The protein below binds the small molecule below.
Small molecule (SMILES): CC(=O)N[C@@H]1[C@@H](O)[C@H](O)[C@@H](CO)O[C@H]1O

Binding-site contacts:
Ligand atom C2 contacts residue ASN696 of chain 1.B at 2.4 Å.
Ligand atom C1 contacts residue ASN696 of chain 1.B at 1.4 Å.
Ligand atom C5 contacts residue ASN696 of chain 1.B at 3.7 Å.
Ligand atom C3 contacts residue ASN696 of chain 1.B at 3.8 Å.
Ligand atom O5 contacts residue ASN696 of chain 1.B at 2.4 Å (h-bond).
Ligand atom C8 contacts residue ILE1117 of chain 1.B at 4.0 Å (hydrophobic).
Ligand atom C8 contacts residue ASN696 of chain 1.B at 4.3 Å.
Ligand atom C4 contacts residue ASN696 of chain 1.B at 4.2 Å.
Ligand atom N2 contacts residue ASN696 of chain 1.B at 2.9 Å (h-bond).
Ligand atom O7 contacts residue ASP783 of chain 1.C at 4.1 Å.
Ligand atom O7 contacts residue ASN696 of chain 1.B at 3.1 Å (h-bond).
Ligand atom C7 contacts residue ASN696 of chain 1.B at 3.2 Å.
Ligand atom C8 contacts residue GLY1118 of chain 1.B at 3.6 Å.

Sequence of chain 1.B:
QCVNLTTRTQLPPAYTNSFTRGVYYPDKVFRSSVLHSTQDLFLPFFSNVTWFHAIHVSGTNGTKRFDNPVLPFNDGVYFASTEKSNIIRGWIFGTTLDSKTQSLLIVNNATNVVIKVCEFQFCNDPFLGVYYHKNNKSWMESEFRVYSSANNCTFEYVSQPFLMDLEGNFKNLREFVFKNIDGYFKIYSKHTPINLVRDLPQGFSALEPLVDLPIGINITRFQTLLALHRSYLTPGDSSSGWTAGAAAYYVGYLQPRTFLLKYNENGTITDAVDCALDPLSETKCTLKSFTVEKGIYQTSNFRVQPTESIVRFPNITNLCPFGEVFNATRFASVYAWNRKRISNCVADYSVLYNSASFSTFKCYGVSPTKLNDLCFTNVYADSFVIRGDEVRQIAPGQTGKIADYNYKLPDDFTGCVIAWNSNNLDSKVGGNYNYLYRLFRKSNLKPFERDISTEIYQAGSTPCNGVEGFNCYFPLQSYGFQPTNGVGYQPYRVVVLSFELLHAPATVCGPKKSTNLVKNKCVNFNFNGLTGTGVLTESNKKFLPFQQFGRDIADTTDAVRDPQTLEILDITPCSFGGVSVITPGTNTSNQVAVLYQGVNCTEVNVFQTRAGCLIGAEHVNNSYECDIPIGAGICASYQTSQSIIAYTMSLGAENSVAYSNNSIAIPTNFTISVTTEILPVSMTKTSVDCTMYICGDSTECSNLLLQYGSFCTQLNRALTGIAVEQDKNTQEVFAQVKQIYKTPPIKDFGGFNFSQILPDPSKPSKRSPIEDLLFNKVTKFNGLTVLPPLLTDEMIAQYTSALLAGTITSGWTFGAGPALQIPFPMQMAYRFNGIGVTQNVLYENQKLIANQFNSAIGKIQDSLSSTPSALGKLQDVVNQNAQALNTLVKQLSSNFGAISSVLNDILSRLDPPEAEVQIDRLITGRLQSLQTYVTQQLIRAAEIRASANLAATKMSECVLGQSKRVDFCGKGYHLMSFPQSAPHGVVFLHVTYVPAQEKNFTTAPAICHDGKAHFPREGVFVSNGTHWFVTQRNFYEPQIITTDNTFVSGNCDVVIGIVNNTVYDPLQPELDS

Sequence of chain 1.C:
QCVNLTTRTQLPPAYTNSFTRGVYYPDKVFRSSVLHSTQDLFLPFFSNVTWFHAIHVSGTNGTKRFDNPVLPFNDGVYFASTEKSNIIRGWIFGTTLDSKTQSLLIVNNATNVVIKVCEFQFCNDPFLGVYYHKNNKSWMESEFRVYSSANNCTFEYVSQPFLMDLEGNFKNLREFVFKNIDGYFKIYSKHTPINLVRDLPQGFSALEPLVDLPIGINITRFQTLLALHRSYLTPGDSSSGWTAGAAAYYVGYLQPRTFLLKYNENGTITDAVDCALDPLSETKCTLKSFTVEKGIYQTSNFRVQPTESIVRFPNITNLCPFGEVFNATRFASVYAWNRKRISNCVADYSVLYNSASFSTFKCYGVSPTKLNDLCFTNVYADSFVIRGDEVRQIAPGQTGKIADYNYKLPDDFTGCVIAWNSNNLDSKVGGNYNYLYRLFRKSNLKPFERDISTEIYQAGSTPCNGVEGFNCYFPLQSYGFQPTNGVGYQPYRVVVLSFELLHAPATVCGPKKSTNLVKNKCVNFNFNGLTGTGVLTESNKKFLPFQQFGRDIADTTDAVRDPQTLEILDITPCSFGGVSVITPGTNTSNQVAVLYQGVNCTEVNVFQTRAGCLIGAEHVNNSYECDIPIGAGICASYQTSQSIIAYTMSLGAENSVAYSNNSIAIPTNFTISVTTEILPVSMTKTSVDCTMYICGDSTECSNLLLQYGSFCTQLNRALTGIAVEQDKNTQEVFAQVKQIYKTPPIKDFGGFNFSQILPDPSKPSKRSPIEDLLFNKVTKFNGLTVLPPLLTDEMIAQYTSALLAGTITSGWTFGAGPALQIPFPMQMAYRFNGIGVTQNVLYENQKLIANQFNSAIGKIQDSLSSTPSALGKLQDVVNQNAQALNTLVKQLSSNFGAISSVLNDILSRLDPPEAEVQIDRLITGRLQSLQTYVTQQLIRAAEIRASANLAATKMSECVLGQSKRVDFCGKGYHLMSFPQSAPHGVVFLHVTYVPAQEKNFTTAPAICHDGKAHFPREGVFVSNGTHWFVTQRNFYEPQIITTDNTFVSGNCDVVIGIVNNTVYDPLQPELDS